A small-molecule ligand and the protein it binds are described below.
Small molecule (SMILES): Cc1cc([C@@H](C)Nc2ccccc2C(=O)O)c2oc(N3CCC(C)(C)CC3)c(C)c(=O)c2c1

Binding-site contacts:
Ligand atom C5 contacts residue THR961 of chain 1.A at 3.6 Å.
Ligand atom C9 contacts residue PHE958 of chain 1.A at 3.6 Å (hydrophobic).
Ligand atom C14 contacts residue MET1047 of chain 1.A at 3.6 Å (hydrophobic).
Ligand atom O2 contacts residue ARG1051 of chain 1.A at 3.2 Å (salt-bridge).
Ligand atom C16 contacts residue PHE958 of chain 1.A at 3.6 Å (hydrophobic).
Ligand atom C17 contacts residue HIS935 of chain 1.A at 3.6 Å.
Ligand atom C20 contacts residue CYS905 of chain 1.A at 3.8 Å (hydrophobic).
Ligand atom O1 contacts residue GLN985 of chain 1.A at 2.9 Å (h-bond).
Ligand atom C5 contacts residue MET1047 of chain 1.A at 3.6 Å (hydrophobic).
Ligand atom C24 contacts residue CYS909 of chain 1.A at 3.6 Å (hydrophobic).
Ligand atom O3 contacts residue CYS909 of chain 1.A at 3.3 Å (h-bond).
Ligand atom O1 contacts residue ARG1051 of chain 1.A at 2.8 Å (salt-bridge).
Ligand atom C22 contacts residue PHE984 of chain 1.A at 3.6 Å (hydrophobic).
Ligand atom C5 contacts residue ARG1051 of chain 1.A at 3.6 Å.
Ligand atom O4 contacts residue CYS905 of chain 1.A at 3.6 Å (h-bond).
Ligand atom C17 contacts residue THR912 of chain 1.A at 3.7 Å.
Ligand atom C17 contacts residue PHE958 of chain 1.A at 3.6 Å (hydrophobic).
Ligand atom C14 contacts residue PHE913 of chain 1.A at 3.6 Å (hydrophobic).
Ligand atom C13 contacts residue GLY918 of chain 1.A at 3.5 Å.
Ligand atom C15 contacts residue PHE913 of chain 1.A at 3.8 Å (hydrophobic).
Ligand atom C18 contacts residue CYS909 of chain 1.A at 3.6 Å (hydrophobic).
Ligand atom O2 contacts residue ASN1048 of chain 1.A at 3.6 Å (h-bond).
Ligand atom C9 contacts residue GLY918 of chain 1.A at 3.4 Å.
Ligand atom C3 contacts residue MET1047 of chain 1.A at 3.4 Å (hydrophobic).
Ligand atom O4 contacts residue PHE958 of chain 1.A at 3.6 Å.
Ligand atom C19 contacts residue PHE958 of chain 1.A at 3.7 Å (hydrophobic).
Ligand atom O2 contacts residue MET1047 of chain 1.A at 3.1 Å (h-bond).
Ligand atom C25 contacts residue MET1047 of chain 1.A at 3.6 Å (hydrophobic).
Ligand atom C8 contacts residue CYS909 of chain 1.A at 3.6 Å (hydrophobic).
Ligand atom C2 contacts residue MET1047 of chain 1.A at 3.4 Å (hydrophobic).
Ligand atom O1 contacts residue PHE981 of chain 1.A at 3.4 Å.
Ligand atom C18 contacts residue PHE958 of chain 1.A at 3.4 Å (hydrophobic).
Ligand atom C15 contacts residue THR912 of chain 1.A at 3.8 Å.
Ligand atom C27 contacts residue MET1047 of chain 1.A at 3.7 Å (hydrophobic).
Ligand atom C1 contacts residue ARG1051 of chain 1.A at 3.6 Å.
Ligand atom O4 contacts residue PHE964 of chain 1.A at 3.7 Å.
Ligand atom C15 contacts residue CYS909 of chain 1.A at 3.2 Å (hydrophobic).
Ligand atom C19 contacts residue CYS909 of chain 1.A at 3.6 Å (hydrophobic).
Ligand atom C7 contacts residue CYS909 of chain 1.A at 3.3 Å (hydrophobic).
Ligand atom C24 contacts residue MET1047 of chain 1.A at 3.6 Å (hydrophobic).

Sequence of chain 1.A:
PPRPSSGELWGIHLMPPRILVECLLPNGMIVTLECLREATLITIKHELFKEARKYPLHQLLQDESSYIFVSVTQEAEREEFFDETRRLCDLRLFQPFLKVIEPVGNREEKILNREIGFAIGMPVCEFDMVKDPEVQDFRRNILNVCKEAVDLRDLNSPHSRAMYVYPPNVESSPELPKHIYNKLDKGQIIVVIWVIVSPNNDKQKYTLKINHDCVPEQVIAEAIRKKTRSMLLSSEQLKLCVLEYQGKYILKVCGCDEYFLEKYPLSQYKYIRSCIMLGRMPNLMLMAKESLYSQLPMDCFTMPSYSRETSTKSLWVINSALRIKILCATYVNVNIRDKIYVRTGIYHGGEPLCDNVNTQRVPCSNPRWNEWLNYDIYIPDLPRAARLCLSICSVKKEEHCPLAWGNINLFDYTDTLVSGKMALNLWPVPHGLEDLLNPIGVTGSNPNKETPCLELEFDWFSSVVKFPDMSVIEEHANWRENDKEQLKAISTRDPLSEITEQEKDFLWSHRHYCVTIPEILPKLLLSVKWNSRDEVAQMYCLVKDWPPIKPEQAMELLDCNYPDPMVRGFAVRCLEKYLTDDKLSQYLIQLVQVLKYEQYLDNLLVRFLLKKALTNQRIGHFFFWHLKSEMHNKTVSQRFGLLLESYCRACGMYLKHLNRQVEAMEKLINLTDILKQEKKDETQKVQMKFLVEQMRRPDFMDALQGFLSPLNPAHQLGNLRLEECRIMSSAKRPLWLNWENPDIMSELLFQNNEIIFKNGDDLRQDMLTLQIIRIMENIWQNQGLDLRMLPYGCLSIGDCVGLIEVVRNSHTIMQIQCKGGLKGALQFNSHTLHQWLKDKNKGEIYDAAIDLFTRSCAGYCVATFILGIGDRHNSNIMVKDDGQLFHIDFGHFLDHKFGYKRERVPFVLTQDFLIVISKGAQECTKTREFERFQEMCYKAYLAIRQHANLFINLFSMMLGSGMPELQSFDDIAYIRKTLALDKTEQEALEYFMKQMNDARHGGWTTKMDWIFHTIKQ